A protein and the small-molecule ligand that binds it are described below.
Small molecule (SMILES): Nc1ncnc2c1ncn2[C@@H]1O[C@H](CO[P](=O)(O)OP(=O)(O)O)[C@@H](O)[C@H]1OP(=O)(O)O

Binding-site contacts:
Ligand atom N7 contacts residue SER35 of chain 1.B at 3.7 Å.
Ligand atom O2P contacts residue GLY34 of chain 1.B at 3.8 Å.
Ligand atom O4' contacts residue VAL186 of chain 1.B at 3.9 Å.
Ligand atom O2P contacts residue SER33 of chain 1.B at 3.4 Å (h-bond).
Ligand atom N6 contacts residue THR181 of chain 1.B at 2.5 Å (h-bond).
Ligand atom C6 contacts residue MET182 of chain 1.B at 3.9 Å (hydrophobic).
Ligand atom N7 contacts residue SER139 of chain 1.B at 3.3 Å (h-bond).
Ligand atom O2B contacts residue GLY92 of chain 1.B at 2.8 Å (h-bond).
Ligand atom C6 contacts residue SER35 of chain 1.B at 3.6 Å.
Ligand atom O1A contacts residue SER93 of chain 1.B at 3.1 Å (h-bond).
Ligand atom N1 contacts residue MET182 of chain 1.B at 3.6 Å (h-bond).
Ligand atom PB contacts residue GLY92 of chain 1.B at 3.5 Å.
Ligand atom O2P contacts residue SER35 of chain 1.B at 2.5 Å (h-bond).
Ligand atom C6 contacts residue THR181 of chain 1.B at 3.1 Å.
Ligand atom O3B contacts residue GLY92 of chain 1.B at 3.3 Å (h-bond).
Ligand atom N9 contacts residue SER35 of chain 1.B at 3.9 Å.
Ligand atom P2' contacts residue SER35 of chain 1.B at 3.8 Å.
Ligand atom N3 contacts residue PRO183 of chain 1.B at 3.7 Å.
Ligand atom C2 contacts residue THR181 of chain 1.B at 3.2 Å.
Ligand atom N6 contacts residue SER139 of chain 1.B at 3.5 Å (h-bond).
Ligand atom N6 contacts residue MET36 of chain 1.B at 3.4 Å.
Ligand atom O1P contacts residue GLY34 of chain 1.B at 3.6 Å.
Ligand atom N6 contacts residue MET182 of chain 1.B at 3.9 Å.
Ligand atom N1 contacts residue THR181 of chain 1.B at 2.9 Å (h-bond).
Ligand atom O1A contacts residue GLY92 of chain 1.B at 3.0 Å (h-bond).
Ligand atom N1 contacts residue SER35 of chain 1.B at 3.9 Å.
Ligand atom N6 contacts residue LEU178 of chain 1.B at 3.0 Å (h-bond).
Ligand atom O1A contacts residue GLY91 of chain 1.B at 3.3 Å.
Ligand atom C2 contacts residue PRO183 of chain 1.B at 3.5 Å (hydrophobic).
Ligand atom O3B contacts residue SER93 of chain 1.B at 3.9 Å.
Ligand atom N3 contacts residue SER35 of chain 1.B at 3.8 Å.
Ligand atom O3P contacts residue ARG38 of chain 1.B at 3.4 Å (salt-bridge).
Ligand atom C8 contacts residue THR140 of chain 1.B at 3.7 Å.
Ligand atom C2 contacts residue SER35 of chain 1.B at 3.8 Å.
Ligand atom C4 contacts residue SER35 of chain 1.B at 3.5 Å.
Ligand atom O1P contacts residue SER33 of chain 1.B at 3.3 Å.
Ligand atom N7 contacts residue THR140 of chain 1.B at 3.8 Å.
Ligand atom C5 contacts residue SER35 of chain 1.B at 3.4 Å.
Ligand atom O2B contacts residue THR140 of chain 1.B at 2.6 Å (h-bond).
Ligand atom O2B contacts residue GLY91 of chain 1.B at 3.6 Å.

Sequence of chain 1.B:
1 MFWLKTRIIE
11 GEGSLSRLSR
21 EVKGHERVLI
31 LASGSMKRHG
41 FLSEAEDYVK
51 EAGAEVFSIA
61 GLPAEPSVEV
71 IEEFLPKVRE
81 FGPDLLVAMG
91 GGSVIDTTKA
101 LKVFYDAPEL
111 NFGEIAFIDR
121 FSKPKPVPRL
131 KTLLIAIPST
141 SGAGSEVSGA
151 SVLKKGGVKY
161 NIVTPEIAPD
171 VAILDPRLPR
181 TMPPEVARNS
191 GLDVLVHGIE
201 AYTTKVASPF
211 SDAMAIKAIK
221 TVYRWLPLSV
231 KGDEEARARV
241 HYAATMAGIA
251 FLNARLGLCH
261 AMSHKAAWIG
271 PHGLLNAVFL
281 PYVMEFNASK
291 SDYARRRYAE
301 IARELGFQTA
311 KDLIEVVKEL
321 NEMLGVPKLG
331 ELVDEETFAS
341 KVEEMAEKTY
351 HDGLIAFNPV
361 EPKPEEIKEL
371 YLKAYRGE